A small-molecule ligand and the protein it binds are described below.
Small molecule (SMILES): CC[C@H](C)[C@H](NC(=O)[C@@H](N)CC(=O)O)C(=O)N[C@@H](CC(N)=O)C(=O)N[C@@H](Cc1ccccc1)C(=O)N[C@@H](CO)C(=O)N[C@@H](CO)C(=O)N[C@H](C=O)CC(C)C

Sequence of chain 40.T:
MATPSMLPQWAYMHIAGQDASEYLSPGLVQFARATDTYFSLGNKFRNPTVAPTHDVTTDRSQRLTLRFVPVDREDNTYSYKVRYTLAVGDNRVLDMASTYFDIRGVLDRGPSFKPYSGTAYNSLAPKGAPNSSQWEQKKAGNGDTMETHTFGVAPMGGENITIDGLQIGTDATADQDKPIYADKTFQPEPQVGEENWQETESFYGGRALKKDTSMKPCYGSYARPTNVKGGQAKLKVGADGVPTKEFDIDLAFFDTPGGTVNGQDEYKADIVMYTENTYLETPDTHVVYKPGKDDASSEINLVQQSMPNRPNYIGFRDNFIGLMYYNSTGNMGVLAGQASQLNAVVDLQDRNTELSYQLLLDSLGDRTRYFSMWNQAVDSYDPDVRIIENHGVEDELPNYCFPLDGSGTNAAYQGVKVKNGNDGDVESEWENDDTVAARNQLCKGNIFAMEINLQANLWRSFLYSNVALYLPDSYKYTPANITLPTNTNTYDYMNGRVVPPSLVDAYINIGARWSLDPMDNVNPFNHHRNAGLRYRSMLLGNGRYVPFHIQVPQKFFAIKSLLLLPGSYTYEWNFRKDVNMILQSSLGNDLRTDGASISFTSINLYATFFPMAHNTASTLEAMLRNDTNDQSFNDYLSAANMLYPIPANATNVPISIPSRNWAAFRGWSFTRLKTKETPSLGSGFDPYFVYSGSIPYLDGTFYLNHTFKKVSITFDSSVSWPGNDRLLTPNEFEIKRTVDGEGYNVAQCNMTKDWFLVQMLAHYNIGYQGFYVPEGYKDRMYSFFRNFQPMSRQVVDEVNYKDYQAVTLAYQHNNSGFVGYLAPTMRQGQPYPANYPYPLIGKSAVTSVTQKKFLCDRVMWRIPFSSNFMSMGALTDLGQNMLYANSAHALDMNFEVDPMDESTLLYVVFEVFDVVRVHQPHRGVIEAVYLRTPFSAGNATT

Sequence of chain 40.U:
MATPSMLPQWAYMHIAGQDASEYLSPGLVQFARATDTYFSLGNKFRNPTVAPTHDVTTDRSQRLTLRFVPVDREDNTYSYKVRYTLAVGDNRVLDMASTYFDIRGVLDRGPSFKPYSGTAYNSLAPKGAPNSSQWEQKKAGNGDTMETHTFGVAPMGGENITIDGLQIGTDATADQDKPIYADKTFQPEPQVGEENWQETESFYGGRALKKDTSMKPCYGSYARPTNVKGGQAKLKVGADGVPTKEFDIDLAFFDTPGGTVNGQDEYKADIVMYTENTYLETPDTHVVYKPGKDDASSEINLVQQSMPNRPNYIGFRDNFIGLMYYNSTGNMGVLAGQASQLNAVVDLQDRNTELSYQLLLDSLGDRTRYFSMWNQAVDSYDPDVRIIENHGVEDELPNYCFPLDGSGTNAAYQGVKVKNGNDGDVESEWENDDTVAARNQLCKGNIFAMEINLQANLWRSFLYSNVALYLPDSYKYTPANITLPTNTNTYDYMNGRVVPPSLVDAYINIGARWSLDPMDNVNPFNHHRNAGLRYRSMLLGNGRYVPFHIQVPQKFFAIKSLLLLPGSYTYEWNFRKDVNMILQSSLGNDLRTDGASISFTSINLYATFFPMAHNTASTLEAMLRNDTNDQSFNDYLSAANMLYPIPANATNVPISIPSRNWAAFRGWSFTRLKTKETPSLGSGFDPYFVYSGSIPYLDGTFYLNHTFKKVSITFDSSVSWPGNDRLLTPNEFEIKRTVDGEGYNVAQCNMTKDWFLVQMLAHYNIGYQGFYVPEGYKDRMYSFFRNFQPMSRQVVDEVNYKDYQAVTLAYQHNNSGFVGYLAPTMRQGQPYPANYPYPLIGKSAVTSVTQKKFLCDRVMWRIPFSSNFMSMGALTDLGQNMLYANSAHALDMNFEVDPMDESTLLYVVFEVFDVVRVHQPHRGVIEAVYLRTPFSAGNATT

Binding-site contacts:
Ligand atom O contacts residue GLY42 of chain 40.U at 2.9 Å (h-bond).
Ligand atom CA contacts residue ASN47 of chain 40.U at 3.8 Å.
Ligand atom O contacts residue ARG46 of chain 40.U at 3.5 Å (salt-bridge).
Ligand atom N contacts residue SER871 of chain 40.T at 3.5 Å (h-bond).
Ligand atom CD1 contacts residue ASN634 of chain 40.T at 3.6 Å.
Ligand atom CD1 contacts residue LEU637 of chain 40.T at 3.7 Å (hydrophobic).
Ligand atom O contacts residue ARG666 of chain 40.T at 3.1 Å (salt-bridge).
Ligand atom CG1 contacts residue GLU911 of chain 40.T at 3.7 Å.
Ligand atom CZ contacts residue ASN634 of chain 40.T at 3.8 Å.
Ligand atom CD1 contacts residue SER21 of chain 40.U at 3.6 Å.
Ligand atom OD1 contacts residue ALA762 of chain 40.T at 3.5 Å.
Ligand atom CG2 contacts residue LEU637 of chain 40.T at 3.8 Å (hydrophobic).
Ligand atom CA contacts residue GLY42 of chain 40.U at 3.6 Å.
Ligand atom OD1 contacts residue ARG862 of chain 40.T at 3.1 Å.
Ligand atom N contacts residue TYR636 of chain 40.T at 3.8 Å.
Ligand atom N contacts residue GLY42 of chain 40.U at 3.2 Å (h-bond).
Ligand atom N contacts residue PHE45 of chain 40.U at 3.4 Å (h-bond).
Ligand atom CG2 contacts residue TYR636 of chain 40.T at 3.4 Å (hydrophobic).
Ligand atom OD1 contacts residue ALA874 of chain 40.T at 3.7 Å.
Ligand atom CB contacts residue GLY42 of chain 40.U at 3.5 Å.
Ligand atom CA contacts residue PHE45 of chain 40.U at 3.6 Å (hydrophobic).
Ligand atom CA contacts residue GLU911 of chain 40.T at 3.8 Å.
Ligand atom OD2 contacts residue SER871 of chain 40.T at 3.2 Å (h-bond).
Ligand atom N contacts residue ARG46 of chain 40.U at 3.5 Å (salt-bridge).
Ligand atom O contacts residue GLU911 of chain 40.T at 3.1 Å (salt-bridge).
Ligand atom CE1 contacts residue ASN634 of chain 40.T at 3.4 Å.
Ligand atom ND2 contacts residue ARG666 of chain 40.T at 3.4 Å (salt-bridge).
Ligand atom N contacts residue ASN47 of chain 40.U at 3.8 Å.
Ligand atom CD1 contacts residue ALA20 of chain 40.U at 3.7 Å (hydrophobic).
Ligand atom CB contacts residue GLY42 of chain 40.U at 3.7 Å.
Ligand atom CA contacts residue TYR636 of chain 40.T at 3.7 Å (hydrophobic).
Ligand atom CD1 contacts residue ARG33 of chain 40.U at 3.8 Å.
Ligand atom C contacts residue GLY42 of chain 40.U at 3.5 Å.
Ligand atom O contacts residue TYR636 of chain 40.T at 3.5 Å (h-bond).
Ligand atom O contacts residue TYR636 of chain 40.T at 3.1 Å (h-bond).
Ligand atom CB contacts residue PHE45 of chain 40.U at 3.3 Å (hydrophobic).
Ligand atom O contacts residue ASN47 of chain 40.U at 3.3 Å (h-bond).
Ligand atom C contacts residue GLU911 of chain 40.T at 3.3 Å.
Ligand atom CZ contacts residue PHE633 of chain 40.T at 3.7 Å (hydrophobic).
Ligand atom OD2 contacts residue PRO864 of chain 40.T at 3.7 Å.